Binding-site contacts:
Ligand atom C21 contacts residue CYS196 of chain 1.C at 3.9 Å (hydrophobic).
Ligand atom C19 contacts residue TRP104 of chain 1.C at 3.6 Å (hydrophobic).
Ligand atom C13 contacts residue ARG193 of chain 1.C at 3.8 Å.
Ligand atom C12 contacts residue ILE195 of chain 1.C at 3.8 Å (hydrophobic).
Ligand atom C9 contacts residue ASP107 of chain 1.C at 4.2 Å.
Ligand atom C21 contacts residue ASP107 of chain 1.C at 3.2 Å.
Ligand atom C3 contacts residue GLU462 of chain 1.C at 4.0 Å.
Ligand atom C15 contacts residue ASP107 of chain 1.C at 3.2 Å.
Ligand atom C20 contacts residue ASP107 of chain 1.C at 4.2 Å.
Ligand atom S2 contacts residue ASP197 of chain 1.C at 3.4 Å.
Ligand atom C16 contacts residue ASP107 of chain 1.C at 3.4 Å.
Ligand atom C1 contacts residue ARG198 of chain 1.C at 4.1 Å.
Ligand atom C3 contacts residue TRP104 of chain 1.C at 3.9 Å (hydrophobic).
Ligand atom C11 contacts residue ILE195 of chain 1.C at 4.0 Å (hydrophobic).
Ligand atom C20 contacts residue TRP104 of chain 1.C at 4.0 Å (hydrophobic).
Ligand atom C4 contacts residue GLU462 of chain 1.C at 3.7 Å.
Ligand atom C12 contacts residue ARG193 of chain 1.C at 3.7 Å.
Ligand atom C3 contacts residue TYR126 of chain 1.C at 3.4 Å (hydrophobic).
Ligand atom C12 contacts residue ASP107 of chain 1.C at 3.8 Å.
Ligand atom C14 contacts residue ALA108 of chain 1.C at 4.1 Å (hydrophobic).
Ligand atom S1 contacts residue GLU462 of chain 1.C at 4.0 Å.
Ligand atom N4 contacts residue CYS196 of chain 1.C at 3.2 Å (h-bond).
Ligand atom C4 contacts residue TRP104 of chain 1.C at 4.2 Å (hydrophobic).
Ligand atom C10 contacts residue ASP107 of chain 1.C at 3.8 Å.
Ligand atom C9 contacts residue CYS196 of chain 1.C at 3.7 Å (hydrophobic).
Ligand atom C13 contacts residue ASP107 of chain 1.C at 3.4 Å.
Ligand atom C2 contacts residue GLU462 of chain 1.C at 3.5 Å.
Ligand atom C11 contacts residue ASP107 of chain 1.C at 3.4 Å.
Ligand atom C1 contacts residue GLU462 of chain 1.C at 3.4 Å.
Ligand atom S2 contacts residue CYS196 of chain 1.C at 3.7 Å.
Ligand atom C13 contacts residue LYS48 of chain 1.C at 3.8 Å.
Ligand atom N4 contacts residue ASP107 of chain 1.C at 3.3 Å (salt-bridge).
Ligand atom C17 contacts residue CYS196 of chain 1.C at 4.2 Å (hydrophobic).
Ligand atom C13 contacts residue ALA108 of chain 1.C at 4.0 Å (hydrophobic).
Ligand atom C18 contacts residue TRP104 of chain 1.C at 3.5 Å (hydrophobic).
Ligand atom C16 contacts residue CYS196 of chain 1.C at 3.9 Å (hydrophobic).
Ligand atom N1 contacts residue TRP104 of chain 1.C at 3.8 Å.
Ligand atom N1 contacts residue GLU462 of chain 1.C at 2.7 Å (salt-bridge).
Ligand atom C1 contacts residue TYR126 of chain 1.C at 3.9 Å (hydrophobic).
Ligand atom C14 contacts residue ASP107 of chain 1.C at 3.6 Å.

A small-molecule ligand and the protein it binds are described below.
Small molecule (SMILES): CC1(C)CN2C(CS/C(=N\C3CCCCC3)NC3CCCCC3)=CSC2=N1

Sequence of chain 1.C:
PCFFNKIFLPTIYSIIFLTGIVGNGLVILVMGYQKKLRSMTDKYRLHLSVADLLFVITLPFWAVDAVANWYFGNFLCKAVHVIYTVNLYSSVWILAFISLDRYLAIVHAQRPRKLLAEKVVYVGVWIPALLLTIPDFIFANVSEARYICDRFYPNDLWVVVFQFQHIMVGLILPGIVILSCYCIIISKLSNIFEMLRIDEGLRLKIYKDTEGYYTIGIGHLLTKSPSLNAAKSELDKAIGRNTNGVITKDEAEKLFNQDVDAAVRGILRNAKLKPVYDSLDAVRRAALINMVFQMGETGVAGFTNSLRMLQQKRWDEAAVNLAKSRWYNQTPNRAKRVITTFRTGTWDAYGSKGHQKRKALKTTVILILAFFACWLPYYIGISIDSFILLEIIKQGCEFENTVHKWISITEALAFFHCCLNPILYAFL